Sequence of chain 1.B:
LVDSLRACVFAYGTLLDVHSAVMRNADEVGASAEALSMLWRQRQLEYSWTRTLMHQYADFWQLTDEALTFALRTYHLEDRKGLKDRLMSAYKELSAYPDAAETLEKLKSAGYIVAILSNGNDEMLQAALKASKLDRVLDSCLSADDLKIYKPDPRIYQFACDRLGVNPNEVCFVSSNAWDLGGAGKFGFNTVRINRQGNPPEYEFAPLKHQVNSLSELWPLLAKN

This small molecule binds to this protein.
Small molecule (SMILES): C[C@H](Cl)C(=O)O

Binding-site contacts:
Ligand atom C1 contacts residue MET48 of chain 1.B at 4.5 Å (hydrophobic).
Ligand atom C2 contacts residue HIS29 of chain 1.B at 3.3 Å.
Ligand atom O1A contacts residue GLU44 of chain 1.B at 3.8 Å.
Ligand atom O1B contacts residue SO41 of chain 1.Q at 3.5 Å (h-bond).
Ligand atom C1 contacts residue GLU44 of chain 1.B at 4.0 Å.
Ligand atom C2 contacts residue GLU44 of chain 1.B at 3.6 Å.
Ligand atom CL contacts residue SER47 of chain 1.B at 3.3 Å.
Ligand atom C3 contacts residue MET48 of chain 1.B at 3.4 Å (hydrophobic).
Ligand atom CL contacts residue HIS29 of chain 1.B at 3.5 Å.
Ligand atom O1B contacts residue MET48 of chain 1.B at 3.9 Å.
Ligand atom C3 contacts residue SER47 of chain 1.B at 3.2 Å.
Ligand atom C3 contacts residue GLU44 of chain 1.B at 2.8 Å.
Ligand atom O1A contacts residue HIS29 of chain 1.B at 3.7 Å.
Ligand atom C1 contacts residue HIS29 of chain 1.B at 3.8 Å.
Ligand atom CL contacts residue VAL28 of chain 1.B at 4.3 Å.
Ligand atom C2 contacts residue SER47 of chain 1.B at 3.8 Å.
Ligand atom C2 contacts residue MET48 of chain 1.B at 4.5 Å (hydrophobic).
Ligand atom CL contacts residue ARG51 of chain 1.B at 4.5 Å.